Sequence of chain 1.B:
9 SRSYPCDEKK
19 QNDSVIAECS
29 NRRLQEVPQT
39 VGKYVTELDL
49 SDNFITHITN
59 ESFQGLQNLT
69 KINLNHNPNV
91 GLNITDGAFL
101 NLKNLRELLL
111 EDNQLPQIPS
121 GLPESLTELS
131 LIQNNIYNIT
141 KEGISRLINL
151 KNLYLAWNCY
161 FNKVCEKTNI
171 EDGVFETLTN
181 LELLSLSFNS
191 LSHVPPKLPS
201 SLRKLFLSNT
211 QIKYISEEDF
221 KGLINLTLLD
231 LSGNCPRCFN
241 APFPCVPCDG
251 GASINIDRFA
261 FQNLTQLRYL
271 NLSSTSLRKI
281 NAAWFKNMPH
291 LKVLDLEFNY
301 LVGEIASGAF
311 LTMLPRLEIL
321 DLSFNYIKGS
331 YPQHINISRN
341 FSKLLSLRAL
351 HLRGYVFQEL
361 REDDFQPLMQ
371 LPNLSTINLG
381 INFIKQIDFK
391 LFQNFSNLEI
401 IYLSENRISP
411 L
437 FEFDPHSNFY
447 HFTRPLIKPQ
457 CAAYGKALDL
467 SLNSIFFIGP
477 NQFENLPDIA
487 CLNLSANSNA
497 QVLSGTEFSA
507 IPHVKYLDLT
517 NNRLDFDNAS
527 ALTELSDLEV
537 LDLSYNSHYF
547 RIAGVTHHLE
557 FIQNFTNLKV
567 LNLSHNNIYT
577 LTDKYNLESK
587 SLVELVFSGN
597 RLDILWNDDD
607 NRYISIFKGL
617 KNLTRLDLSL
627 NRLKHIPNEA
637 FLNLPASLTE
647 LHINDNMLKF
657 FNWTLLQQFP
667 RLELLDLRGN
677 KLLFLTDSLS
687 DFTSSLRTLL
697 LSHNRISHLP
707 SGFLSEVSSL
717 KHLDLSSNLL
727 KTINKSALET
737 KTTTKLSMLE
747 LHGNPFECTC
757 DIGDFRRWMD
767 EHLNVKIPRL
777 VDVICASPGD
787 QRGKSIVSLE

A protein and the small-molecule ligand that binds it are described below.
Small molecule (SMILES): CC(=O)N[C@@H]1[C@@H](O)[C@H](O)[C@@H](CO)O[C@H]1O

Binding-site contacts:
Ligand atom C6 contacts residue SER500 of chain 1.B at 3.7 Å.
Ligand atom O5 contacts residue ASN524 of chain 1.B at 2.4 Å (h-bond).
Ligand atom C1 contacts residue SER500 of chain 1.B at 3.8 Å.
Ligand atom C4 contacts residue ASN524 of chain 1.B at 4.1 Å.
Ligand atom C7 contacts residue ASN524 of chain 1.B at 3.3 Å.
Ligand atom N2 contacts residue ASN524 of chain 1.B at 2.8 Å (h-bond).
Ligand atom C3 contacts residue ASN524 of chain 1.B at 3.6 Å.
Ligand atom O7 contacts residue ALA525 of chain 1.B at 4.0 Å.
Ligand atom C8 contacts residue ASN524 of chain 1.B at 3.8 Å.
Ligand atom O5 contacts residue SER500 of chain 1.B at 3.3 Å.
Ligand atom O6 contacts residue SER500 of chain 1.B at 4.0 Å.
Ligand atom C2 contacts residue ASN524 of chain 1.B at 2.2 Å.
Ligand atom O7 contacts residue ASN524 of chain 1.B at 3.9 Å.
Ligand atom C5 contacts residue SER500 of chain 1.B at 4.0 Å.
Ligand atom C1 contacts residue ASN524 of chain 1.B at 1.4 Å.
Ligand atom C5 contacts residue ASN524 of chain 1.B at 3.6 Å.